Sequence of chain 1.B:
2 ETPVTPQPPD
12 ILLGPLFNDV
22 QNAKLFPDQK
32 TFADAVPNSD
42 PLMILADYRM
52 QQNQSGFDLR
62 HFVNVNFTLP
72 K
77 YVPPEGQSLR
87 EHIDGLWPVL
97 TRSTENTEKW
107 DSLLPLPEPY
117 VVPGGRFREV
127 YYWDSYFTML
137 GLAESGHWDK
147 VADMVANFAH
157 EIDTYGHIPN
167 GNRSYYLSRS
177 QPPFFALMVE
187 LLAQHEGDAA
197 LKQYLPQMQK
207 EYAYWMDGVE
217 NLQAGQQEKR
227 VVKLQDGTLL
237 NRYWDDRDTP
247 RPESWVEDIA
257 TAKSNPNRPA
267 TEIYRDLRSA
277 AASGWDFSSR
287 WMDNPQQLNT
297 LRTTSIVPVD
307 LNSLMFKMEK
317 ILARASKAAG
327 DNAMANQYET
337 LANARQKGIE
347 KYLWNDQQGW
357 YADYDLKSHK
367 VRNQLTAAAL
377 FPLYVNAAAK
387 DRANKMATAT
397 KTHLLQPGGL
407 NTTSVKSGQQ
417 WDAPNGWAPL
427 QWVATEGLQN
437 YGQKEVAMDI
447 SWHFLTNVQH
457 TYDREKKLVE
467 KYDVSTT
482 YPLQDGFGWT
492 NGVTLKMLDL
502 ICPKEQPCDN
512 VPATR

This protein binds this small molecule.
Small molecule (SMILES): OC[C@H]1[C@@H]2[C@@H](O)[C@H](O)[C@@H](CO)N2C[C@@H]1O

Binding-site contacts:
Ligand atom C7 contacts residue ASP130 of chain 1.B at 4.0 Å.
Ligand atom C2 contacts residue ASP282 of chain 1.B at 3.6 Å.
Ligand atom O4 contacts residue GLN416 of chain 1.B at 3.7 Å.
Ligand atom C3 contacts residue PHE123 of chain 1.B at 3.1 Å (hydrophobic).
Ligand atom O1 contacts residue GLY280 of chain 1.B at 2.7 Å (h-bond).
Ligand atom O1 contacts residue TRP417 of chain 1.B at 3.4 Å.
Ligand atom O2 contacts residue TYR127 of chain 1.B at 4.0 Å.
Ligand atom O2 contacts residue GLN177 of chain 1.B at 2.9 Å (h-bond).
Ligand atom C7 contacts residue GLC1 of chain 1.R at 3.2 Å.
Ligand atom O3 contacts residue ASP130 of chain 1.B at 2.6 Å (salt-bridge).
Ligand atom C3 contacts residue GLC1 of chain 1.R at 2.5 Å.
Ligand atom C9 contacts residue TRP417 of chain 1.B at 4.0 Å (hydrophobic).
Ligand atom C1 contacts residue ASP282 of chain 1.B at 3.3 Å.
Ligand atom C2 contacts residue GLC1 of chain 1.R at 1.4 Å.
Ligand atom C2 contacts residue TYR482 of chain 1.B at 4.0 Å (hydrophobic).
Ligand atom C4 contacts residue TRP129 of chain 1.B at 4.0 Å (hydrophobic).
Ligand atom C3 contacts residue TYR482 of chain 1.B at 3.4 Å (hydrophobic).
Ligand atom O2 contacts residue ASP130 of chain 1.B at 2.6 Å (salt-bridge).
Ligand atom O4 contacts residue TRP417 of chain 1.B at 2.7 Å (h-bond).
Ligand atom C6 contacts residue TRP490 of chain 1.B at 3.6 Å (hydrophobic).
Ligand atom C4 contacts residue TRP490 of chain 1.B at 4.0 Å (hydrophobic).
Ligand atom C9 contacts residue GLC1 of chain 1.R at 3.5 Å.
Ligand atom N4 contacts residue GLC1 of chain 1.R at 2.7 Å (h-bond).
Ligand atom C6 contacts residue GLC1 of chain 1.R at 3.9 Å.
Ligand atom O4 contacts residue ASP282 of chain 1.B at 3.1 Å (salt-bridge).
Ligand atom O2 contacts residue TRP129 of chain 1.B at 3.1 Å (h-bond).
Ligand atom C9 contacts residue ASP282 of chain 1.B at 3.5 Å.
Ligand atom O1 contacts residue TRP490 of chain 1.B at 3.4 Å.
Ligand atom O4 contacts residue TRP423 of chain 1.B at 3.9 Å.
Ligand atom O3 contacts residue PHE488 of chain 1.B at 3.3 Å.
Ligand atom C5 contacts residue GLC1 of chain 1.R at 3.1 Å.
Ligand atom C9 contacts residue TYR482 of chain 1.B at 3.5 Å (hydrophobic).
Ligand atom C9 contacts residue GLN416 of chain 1.B at 3.7 Å.
Ligand atom C4 contacts residue GLC1 of chain 1.R at 3.4 Å.
Ligand atom C6 contacts residue TRP129 of chain 1.B at 3.8 Å (hydrophobic).
Ligand atom C8 contacts residue ASP130 of chain 1.B at 3.3 Å.
Ligand atom C1 contacts residue GLC1 of chain 1.R at 2.3 Å.
Ligand atom C4 contacts residue GLY280 of chain 1.B at 3.6 Å.
Ligand atom C6 contacts residue ASP130 of chain 1.B at 3.3 Å.
Ligand atom O1 contacts residue TRP129 of chain 1.B at 3.2 Å (h-bond).